Sequence of chain 1.D:
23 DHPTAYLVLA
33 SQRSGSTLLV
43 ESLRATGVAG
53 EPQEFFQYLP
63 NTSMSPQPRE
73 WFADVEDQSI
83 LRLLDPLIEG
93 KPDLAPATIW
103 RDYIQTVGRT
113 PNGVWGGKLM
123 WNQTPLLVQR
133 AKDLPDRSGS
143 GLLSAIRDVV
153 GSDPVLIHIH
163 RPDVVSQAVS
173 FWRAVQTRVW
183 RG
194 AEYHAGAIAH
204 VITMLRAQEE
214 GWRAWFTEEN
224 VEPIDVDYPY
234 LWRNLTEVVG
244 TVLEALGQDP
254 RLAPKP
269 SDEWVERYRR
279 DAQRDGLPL

Sequence of chain 1.C:
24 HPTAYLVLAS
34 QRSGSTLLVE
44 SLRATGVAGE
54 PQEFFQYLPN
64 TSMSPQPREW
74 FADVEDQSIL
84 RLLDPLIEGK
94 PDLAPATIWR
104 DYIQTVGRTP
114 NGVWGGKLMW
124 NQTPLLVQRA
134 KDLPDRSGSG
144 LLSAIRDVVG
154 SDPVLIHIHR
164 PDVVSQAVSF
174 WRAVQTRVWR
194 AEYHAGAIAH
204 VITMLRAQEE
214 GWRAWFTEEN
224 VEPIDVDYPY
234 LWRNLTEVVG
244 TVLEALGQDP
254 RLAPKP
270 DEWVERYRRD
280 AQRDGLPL

Binding-site contacts:
Ligand atom O6 contacts residue ARG183 of chain 1.C at 3.9 Å.
Ligand atom C6 contacts residue TRP182 of chain 1.C at 3.5 Å (hydrophobic).
Ligand atom O6 contacts residue PRO68 of chain 1.C at 3.0 Å (h-bond).
Ligand atom O2 contacts residue MET122 of chain 1.C at 3.8 Å.
Ligand atom C3 contacts residue GLN34 of chain 1.C at 3.8 Å.
Ligand atom O2 contacts residue GLN59 of chain 1.C at 2.9 Å (h-bond).
Ligand atom O2 contacts residue GLN34 of chain 1.C at 3.7 Å.
Ligand atom C2 contacts residue GLN59 of chain 1.C at 3.9 Å.
Ligand atom O1 contacts residue GLN59 of chain 1.C at 4.1 Å.
Ligand atom C3 contacts residue GLU56 of chain 1.C at 3.3 Å.
Ligand atom O4 contacts residue PRO68 of chain 1.C at 3.4 Å.
Ligand atom O6 contacts residue TRP73 of chain 1.C at 3.4 Å (h-bond).
Ligand atom O3 contacts residue GLU56 of chain 1.C at 2.3 Å (salt-bridge).
Ligand atom C3 contacts residue GLN59 of chain 1.C at 3.6 Å.
Ligand atom C2 contacts residue GLN34 of chain 1.C at 3.6 Å.
Ligand atom O3 contacts residue GLN34 of chain 1.C at 3.4 Å (h-bond).
Ligand atom O6 contacts residue GLY49 of chain 1.D at 3.8 Å.
Ligand atom O4 contacts residue GLN59 of chain 1.C at 2.6 Å (h-bond).
Ligand atom C4 contacts residue GLU53 of chain 1.D at 3.0 Å.
Ligand atom O3 contacts residue GLN59 of chain 1.C at 3.1 Å (h-bond).
Ligand atom O5 contacts residue TRP182 of chain 1.C at 3.4 Å.
Ligand atom O3 contacts residue MET122 of chain 1.C at 4.0 Å.
Ligand atom O1 contacts residue GLU56 of chain 1.C at 3.6 Å.
Ligand atom O2 contacts residue GLU56 of chain 1.C at 2.4 Å (salt-bridge).
Ligand atom O2 contacts residue PRO113 of chain 1.D at 4.1 Å.
Ligand atom C6 contacts residue TRP73 of chain 1.C at 3.5 Å (hydrophobic).
Ligand atom O6 contacts residue TRP182 of chain 1.C at 3.4 Å.
Ligand atom C6 contacts residue GLU53 of chain 1.D at 4.1 Å.
Ligand atom C1 contacts residue PRO113 of chain 1.D at 4.0 Å (hydrophobic).
Ligand atom O4 contacts residue GLU53 of chain 1.D at 2.9 Å (salt-bridge).
Ligand atom C5 contacts residue GLN59 of chain 1.C at 3.7 Å.
Ligand atom C3 contacts residue GLU53 of chain 1.D at 3.8 Å.
Ligand atom O3 contacts residue GLU53 of chain 1.D at 3.6 Å (salt-bridge).
Ligand atom O2 contacts residue SER67 of chain 1.C at 4.0 Å.
Ligand atom C6 contacts residue ARG183 of chain 1.C at 4.0 Å.
Ligand atom C6 contacts residue PRO68 of chain 1.C at 3.9 Å (hydrophobic).
Ligand atom C4 contacts residue GLN59 of chain 1.C at 3.4 Å.
Ligand atom C2 contacts residue GLU56 of chain 1.C at 3.3 Å.
Ligand atom O3 contacts residue GLN125 of chain 1.C at 3.4 Å (h-bond).
Ligand atom C1 contacts residue TRP182 of chain 1.C at 3.4 Å (hydrophobic).

A protein and the small-molecule ligand that binds it are described below.
Small molecule (SMILES): OC[C@H]1O[C@H](O[C@H]2O[C@H](CO)[C@@H](O)[C@H](O)[C@H]2O)[C@H](O)[C@@H](O)[C@@H]1O